Sequence of chain 1.B:
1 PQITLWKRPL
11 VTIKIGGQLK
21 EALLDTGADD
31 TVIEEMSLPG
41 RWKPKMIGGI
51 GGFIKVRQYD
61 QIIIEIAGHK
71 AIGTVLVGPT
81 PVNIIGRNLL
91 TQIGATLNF

Sequence of chain 1.A:
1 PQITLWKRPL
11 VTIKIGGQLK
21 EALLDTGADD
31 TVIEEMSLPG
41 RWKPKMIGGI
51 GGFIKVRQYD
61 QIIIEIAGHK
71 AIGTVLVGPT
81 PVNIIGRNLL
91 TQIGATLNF

Binding-site contacts:
Ligand atom C12 contacts residue GLY27 of chain 1.A at 3.4 Å.
Ligand atom O18 contacts residue GLY27 of chain 1.B at 3.4 Å.
Ligand atom C17 contacts residue ASP25 of chain 1.A at 3.2 Å.
Ligand atom O10 contacts residue ILE50 of chain 1.B at 3.5 Å.
Ligand atom C6 contacts residue ALA28 of chain 1.A at 3.5 Å (hydrophobic).
Ligand atom N54 contacts residue ASP30 of chain 1.A at 2.6 Å (salt-bridge).
Ligand atom N52 contacts residue ASP30 of chain 1.A at 3.1 Å (salt-bridge).
Ligand atom C36 contacts residue GLY49 of chain 1.B at 3.4 Å.
Ligand atom O18 contacts residue ASP25 of chain 1.A at 2.5 Å (salt-bridge).
Ligand atom C14 contacts residue ILE84 of chain 1.B at 3.5 Å (hydrophobic).
Ligand atom C7 contacts residue ASP30 of chain 1.A at 3.4 Å.
Ligand atom C34 contacts residue VAL82 of chain 1.A at 3.7 Å (hydrophobic).
Ligand atom C4 contacts residue GLY48 of chain 1.A at 3.5 Å.
Ligand atom O22 contacts residue GLY49 of chain 1.B at 3.4 Å.
Ligand atom C36 contacts residue ILE50 of chain 1.B at 3.6 Å (hydrophobic).
Ligand atom C32 contacts residue ASP25 of chain 1.A at 3.2 Å.
Ligand atom C31 contacts residue GLY48 of chain 1.B at 3.4 Å.
Ligand atom C27 contacts residue GLY48 of chain 1.B at 3.3 Å.
Ligand atom C29 contacts residue ASP29 of chain 1.B at 3.5 Å.
Ligand atom O9 contacts residue ILE50 of chain 1.B at 3.4 Å.
Ligand atom C35 contacts residue PRO81 of chain 1.A at 3.6 Å (hydrophobic).
Ligand atom C7 contacts residue ALA28 of chain 1.A at 3.5 Å (hydrophobic).
Ligand atom C29 contacts residue ASP30 of chain 1.B at 3.7 Å.
Ligand atom C17 contacts residue ASP25 of chain 1.B at 3.6 Å.
Ligand atom O28 contacts residue ASP30 of chain 1.B at 3.0 Å (salt-bridge).
Ligand atom O30 contacts residue ASP29 of chain 1.B at 3.2 Å (salt-bridge).
Ligand atom C26 contacts residue ILE47 of chain 1.B at 3.5 Å (hydrophobic).
Ligand atom C36 contacts residue PRO81 of chain 1.A at 3.4 Å (hydrophobic).
Ligand atom C41 contacts residue ILE47 of chain 1.B at 3.6 Å (hydrophobic).
Ligand atom C16 contacts residue ASP25 of chain 1.A at 3.2 Å.
Ligand atom C24 contacts residue GLY48 of chain 1.B at 3.0 Å.
Ligand atom N20 contacts residue GLY27 of chain 1.B at 3.4 Å (h-bond).
Ligand atom C57 contacts residue ASP29 of chain 1.A at 2.8 Å.
Ligand atom O10 contacts residue GLY49 of chain 1.A at 3.1 Å.
Ligand atom C15 contacts residue VAL82 of chain 1.B at 3.5 Å (hydrophobic).
Ligand atom O9 contacts residue ILE84 of chain 1.A at 3.4 Å.
Ligand atom C25 contacts residue GLY48 of chain 1.B at 3.5 Å.
Ligand atom O28 contacts residue ASP29 of chain 1.B at 3.3 Å (salt-bridge).
Ligand atom C53 contacts residue ASP30 of chain 1.A at 3.2 Å.
Ligand atom O18 contacts residue ASP25 of chain 1.B at 2.9 Å (salt-bridge).

The small molecule below binds the protein below.
Small molecule (SMILES): CC(C)CN(C[C@@H](O)[C@H](Cc1ccccc1)NC(=O)O[C@H]1C[C@H]2CO[C@H]3O[C@@H]1C[C@@H]23)S(=O)(=O)c1ccc2nc(NC(C)C)oc2c1